Binding-site contacts:
Ligand atom C5 contacts residue BEN1 of chain 1.C at 1.4 Å.
Ligand atom N9 contacts residue GLY209 of chain 1.A at 3.4 Å (h-bond).
Ligand atom N4 contacts residue SER188 of chain 1.A at 2.1 Å (h-bond).
Ligand atom C5 contacts residue SO41 of chain 1.D at 3.0 Å.
Ligand atom N9 contacts residue BEN1 of chain 1.C at 0.9 Å.
Ligand atom N4 contacts residue BEN1 of chain 1.C at 1.6 Å.
Ligand atom C6 contacts residue BEN1 of chain 1.C at 0.6 Å.
Ligand atom O3 contacts residue SER188 of chain 1.A at 2.2 Å (h-bond).
Ligand atom N12 contacts residue GLY219 of chain 1.A at 3.4 Å.
Ligand atom C7 contacts residue BEN1 of chain 1.C at 1.2 Å.
Ligand atom O3 contacts residue BEN1 of chain 1.C at 2.7 Å.
Ligand atom C2 contacts residue SO41 of chain 1.D at 1.6 Å.
Ligand atom O3 contacts residue CYS184 of chain 1.A at 3.3 Å (h-bond).
Ligand atom C2 contacts residue BEN1 of chain 1.C at 2.4 Å.
Ligand atom O3 contacts residue GLY186 of chain 1.A at 3.0 Å (h-bond).
Ligand atom C2 contacts residue SER188 of chain 1.A at 1.3 Å.
Ligand atom O3 contacts residue SO41 of chain 1.D at 1.4 Å (h-bond).
Ligand atom N12 contacts residue ALA183 of chain 1.A at 3.4 Å (h-bond).
Ligand atom C10 contacts residue BEN1 of chain 1.C at 0.7 Å.
Ligand atom C7 contacts residue TRP208 of chain 1.A at 3.5 Å (hydrophobic).
Ligand atom C5 contacts residue SER188 of chain 1.A at 3.5 Å.
Ligand atom N11 contacts residue BEN1 of chain 1.C at 0.9 Å (h-bond).
Ligand atom C10 contacts residue ASP182 of chain 1.A at 3.4 Å.
Ligand atom C7 contacts residue SER207 of chain 1.A at 3.7 Å.
Ligand atom N9 contacts residue TRP208 of chain 1.A at 3.5 Å.
Ligand atom N12 contacts residue ASP182 of chain 1.A at 2.6 Å (salt-bridge).
Ligand atom N4 contacts residue HIS44 of chain 1.A at 3.7 Å.
Ligand atom C10 contacts residue ALA183 of chain 1.A at 3.3 Å (hydrophobic).
Ligand atom C2 contacts residue HIS44 of chain 1.A at 3.7 Å.
Ligand atom C6 contacts residue CYS184 of chain 1.A at 3.5 Å (hydrophobic).
Ligand atom N4 contacts residue SO41 of chain 1.D at 2.4 Å (h-bond).
Ligand atom N11 contacts residue ALA183 of chain 1.A at 3.4 Å (h-bond).
Ligand atom C8 contacts residue BEN1 of chain 1.C at 0.7 Å.
Ligand atom C8 contacts residue TRP208 of chain 1.A at 3.5 Å (hydrophobic).
Ligand atom O3 contacts residue ASP187 of chain 1.A at 3.5 Å (salt-bridge).
Ligand atom N12 contacts residue BEN1 of chain 1.C at 0.6 Å (h-bond).
Ligand atom N11 contacts residue ASP182 of chain 1.A at 2.6 Å (salt-bridge).
Ligand atom N11 contacts residue GLY211 of chain 1.A at 3.0 Å (h-bond).
Ligand atom O3 contacts residue LYS185 of chain 1.A at 3.5 Å.
Ligand atom C6 contacts residue LYS185 of chain 1.A at 3.7 Å.

This protein binds this small molecule.
Small molecule (SMILES): [H]/N=C(/N)NCCCCNC(C)=O

Sequence of chain 1.A:
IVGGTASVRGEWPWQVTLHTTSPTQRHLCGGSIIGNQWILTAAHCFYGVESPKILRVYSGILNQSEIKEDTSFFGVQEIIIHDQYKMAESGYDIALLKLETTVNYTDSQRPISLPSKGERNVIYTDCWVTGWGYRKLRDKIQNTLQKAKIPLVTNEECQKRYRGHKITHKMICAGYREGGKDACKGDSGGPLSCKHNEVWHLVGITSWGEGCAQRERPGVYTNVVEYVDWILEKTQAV